The protein below binds the small molecule below.
Small molecule (SMILES): Cc1cn([C@H]2C[C@H](O[P](=O)(O)OC[C@H]3O[C@@H](n4ccc(N)nc4=O)C[C@@H]3O[P](=O)(O)OC[C@H]3O[C@@H](n4cnc5c(=O)nc(N)[nH]c54)C[C@@H]3O[P](=O)(O)OC[C@H]3O[C@@H](n4ccc(N)nc4=O)C[C@@H]3O[P](=O)(O)OC[C@H]3O[C@@H](n4cnc5c(N)ncnc54)C[C@@H]3O[P](=O)(O)OC[C@H]3O[C@@H](n4ccc(N)nc4=O)C[C@@H]3O)[C@@H](CO)O2)c(=O)[nH]c1=O

Binding-site contacts:
Ligand atom C2' contacts residue TYR515 of chain 1.B at 3.6 Å (hydrophobic).
Ligand atom C7 contacts residue ARG569 of chain 1.B at 3.8 Å.
Ligand atom O4' contacts residue GLY544 of chain 1.B at 3.0 Å (h-bond).
Ligand atom O4 contacts residue ARG569 of chain 1.B at 3.2 Å.
Ligand atom C2 contacts residue GLY544 of chain 1.B at 3.3 Å.
Ligand atom C4 contacts residue ASP513 of chain 1.B at 3.5 Å.
Ligand atom C4 contacts residue TYR515 of chain 1.B at 3.5 Å (hydrophobic).
Ligand atom C4 contacts residue GLY544 of chain 1.B at 4.0 Å.
Ligand atom O2 contacts residue GLY544 of chain 1.B at 3.4 Å.
Ligand atom N3 contacts residue ASP513 of chain 1.B at 2.6 Å (salt-bridge).
Ligand atom C4 contacts residue GLY544 of chain 1.B at 3.6 Å.
Ligand atom C5 contacts residue TYR515 of chain 1.B at 3.6 Å (hydrophobic).
Ligand atom N3 contacts residue ARG569 of chain 1.B at 3.9 Å.
Ligand atom C2 contacts residue ASP513 of chain 1.B at 3.4 Å.
Ligand atom OP2 contacts residue TYR515 of chain 1.B at 2.5 Å (h-bond).
Ligand atom C5 contacts residue ARG569 of chain 1.B at 4.0 Å.
Ligand atom O2 contacts residue ASP513 of chain 1.B at 3.4 Å (salt-bridge).
Ligand atom P contacts residue TYR515 of chain 1.B at 3.5 Å.
Ligand atom O2 contacts residue TYR515 of chain 1.B at 3.8 Å.
Ligand atom N1 contacts residue GLY544 of chain 1.B at 3.5 Å.
Ligand atom O4 contacts residue VAL570 of chain 1.B at 3.4 Å (h-bond).
Ligand atom C5 contacts residue GLY544 of chain 1.B at 3.9 Å.
Ligand atom O5' contacts residue TYR515 of chain 1.B at 3.3 Å (h-bond).
Ligand atom N4 contacts residue GLY544 of chain 1.B at 2.8 Å (h-bond).
Ligand atom C2 contacts residue HIS545 of chain 1.B at 3.4 Å.
Ligand atom O4 contacts residue HIS545 of chain 1.B at 4.0 Å.
Ligand atom C6 contacts residue TYR515 of chain 1.B at 3.8 Å (hydrophobic).
Ligand atom C1' contacts residue GLY544 of chain 1.B at 4.0 Å.
Ligand atom O2 contacts residue HIS545 of chain 1.B at 3.4 Å (h-bond).
Ligand atom N4 contacts residue ASP513 of chain 1.B at 2.8 Å (salt-bridge).
Ligand atom C5 contacts residue GLY544 of chain 1.B at 3.5 Å.
Ligand atom N4 contacts residue TYR515 of chain 1.B at 3.8 Å.
Ligand atom C6 contacts residue GLY544 of chain 1.B at 3.6 Å.
Ligand atom C5' contacts residue GLY542 of chain 1.B at 3.7 Å.
Ligand atom N4 contacts residue HIS545 of chain 1.B at 3.2 Å.
Ligand atom N3 contacts residue TYR515 of chain 1.B at 3.7 Å.
Ligand atom C4 contacts residue ARG569 of chain 1.B at 3.6 Å.
Ligand atom N3 contacts residue HIS545 of chain 1.B at 3.2 Å (h-bond).
Ligand atom C5 contacts residue VAL543 of chain 1.B at 3.6 Å (hydrophobic).
Ligand atom N3 contacts residue GLY544 of chain 1.B at 3.6 Å.

Sequence of chain 1.B:
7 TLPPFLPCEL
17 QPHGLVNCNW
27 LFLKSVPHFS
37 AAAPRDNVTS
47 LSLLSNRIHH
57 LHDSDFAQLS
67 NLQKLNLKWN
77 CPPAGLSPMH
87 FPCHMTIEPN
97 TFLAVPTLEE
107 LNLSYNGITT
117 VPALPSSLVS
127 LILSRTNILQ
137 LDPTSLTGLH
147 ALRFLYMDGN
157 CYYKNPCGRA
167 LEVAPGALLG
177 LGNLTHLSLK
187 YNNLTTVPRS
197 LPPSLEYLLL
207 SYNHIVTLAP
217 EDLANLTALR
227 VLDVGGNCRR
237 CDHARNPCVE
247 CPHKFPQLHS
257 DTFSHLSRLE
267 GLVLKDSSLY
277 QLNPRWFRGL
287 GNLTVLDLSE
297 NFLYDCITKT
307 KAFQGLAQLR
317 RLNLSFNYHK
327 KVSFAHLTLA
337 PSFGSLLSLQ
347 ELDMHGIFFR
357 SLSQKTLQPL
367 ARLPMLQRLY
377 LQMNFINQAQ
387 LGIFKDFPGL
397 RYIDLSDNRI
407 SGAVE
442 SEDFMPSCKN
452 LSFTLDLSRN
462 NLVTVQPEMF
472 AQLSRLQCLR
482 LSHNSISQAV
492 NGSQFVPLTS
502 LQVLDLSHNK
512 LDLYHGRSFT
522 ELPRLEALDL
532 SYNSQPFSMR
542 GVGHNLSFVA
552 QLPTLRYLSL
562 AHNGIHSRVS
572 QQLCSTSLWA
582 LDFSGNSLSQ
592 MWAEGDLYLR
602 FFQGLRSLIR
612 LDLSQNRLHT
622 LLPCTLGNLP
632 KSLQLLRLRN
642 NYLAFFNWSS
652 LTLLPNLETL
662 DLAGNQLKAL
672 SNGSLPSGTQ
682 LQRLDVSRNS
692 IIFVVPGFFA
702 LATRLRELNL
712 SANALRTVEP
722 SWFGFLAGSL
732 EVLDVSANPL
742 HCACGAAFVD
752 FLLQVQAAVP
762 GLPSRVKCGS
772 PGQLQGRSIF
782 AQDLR